Binding-site contacts:
Ligand atom C2 contacts residue GLU188 of chain 1.E at 3.6 Å.
Ligand atom O1 contacts residue LYS186 of chain 1.E at 3.5 Å (salt-bridge).
Ligand atom C1 contacts residue MG1 of chain 1.CA at 2.8 Å.
Ligand atom C1 contacts residue THR244 of chain 1.E at 4.2 Å.
Ligand atom O2 contacts residue ALA209 of chain 1.E at 3.3 Å.
Ligand atom O4 contacts residue MG1 of chain 1.CA at 2.3 Å.
Ligand atom O3 contacts residue GLU188 of chain 1.E at 3.0 Å (salt-bridge).
Ligand atom O4 contacts residue GLU188 of chain 1.E at 3.1 Å (salt-bridge).
Ligand atom O3 contacts residue ASP212 of chain 1.E at 3.9 Å.
Ligand atom O2 contacts residue MG1 of chain 1.CA at 4.1 Å.
Ligand atom C2 contacts residue ALA209 of chain 1.E at 3.6 Å (hydrophobic).
Ligand atom O1 contacts residue MET276 of chain 1.E at 4.3 Å.
Ligand atom O2 contacts residue THR244 of chain 1.E at 2.6 Å (h-bond).
Ligand atom C1 contacts residue GLU188 of chain 1.E at 3.5 Å.
Ligand atom O1 contacts residue MET207 of chain 1.E at 3.9 Å.
Ligand atom O2 contacts residue ARG210 of chain 1.E at 3.5 Å (salt-bridge).
Ligand atom C2 contacts residue ARG210 of chain 1.E at 4.4 Å.
Ligand atom O4 contacts residue ALA209 of chain 1.E at 4.0 Å.
Ligand atom O4 contacts residue GLY211 of chain 1.E at 3.5 Å.
Ligand atom C2 contacts residue MG1 of chain 1.CA at 2.9 Å.
Ligand atom O1 contacts residue THR244 of chain 1.E at 3.8 Å.
Ligand atom O2 contacts residue GLY211 of chain 1.E at 2.9 Å (h-bond).
Ligand atom O3 contacts residue ALA209 of chain 1.E at 4.2 Å.
Ligand atom C2 contacts residue THR244 of chain 1.E at 3.6 Å.
Ligand atom O2 contacts residue ASP212 of chain 1.E at 4.0 Å.
Ligand atom C2 contacts residue ASP212 of chain 1.E at 3.8 Å.
Ligand atom C1 contacts residue ALA209 of chain 1.E at 3.7 Å (hydrophobic).
Ligand atom O4 contacts residue ASP212 of chain 1.E at 2.8 Å (salt-bridge).
Ligand atom O1 contacts residue ALA209 of chain 1.E at 3.8 Å.
Ligand atom O1 contacts residue MG1 of chain 1.CA at 4.0 Å.
Ligand atom O1 contacts residue ARG87 of chain 1.E at 4.2 Å.
Ligand atom O3 contacts residue MG1 of chain 1.CA at 2.0 Å.
Ligand atom C1 contacts residue LYS186 of chain 1.E at 3.5 Å.
Ligand atom O3 contacts residue LYS186 of chain 1.E at 2.8 Å (salt-bridge).
Ligand atom C2 contacts residue GLY211 of chain 1.E at 3.7 Å.

This protein binds this small molecule.
Small molecule (SMILES): O=C([O-])C(=O)[O-]

Sequence of chain 1.E:
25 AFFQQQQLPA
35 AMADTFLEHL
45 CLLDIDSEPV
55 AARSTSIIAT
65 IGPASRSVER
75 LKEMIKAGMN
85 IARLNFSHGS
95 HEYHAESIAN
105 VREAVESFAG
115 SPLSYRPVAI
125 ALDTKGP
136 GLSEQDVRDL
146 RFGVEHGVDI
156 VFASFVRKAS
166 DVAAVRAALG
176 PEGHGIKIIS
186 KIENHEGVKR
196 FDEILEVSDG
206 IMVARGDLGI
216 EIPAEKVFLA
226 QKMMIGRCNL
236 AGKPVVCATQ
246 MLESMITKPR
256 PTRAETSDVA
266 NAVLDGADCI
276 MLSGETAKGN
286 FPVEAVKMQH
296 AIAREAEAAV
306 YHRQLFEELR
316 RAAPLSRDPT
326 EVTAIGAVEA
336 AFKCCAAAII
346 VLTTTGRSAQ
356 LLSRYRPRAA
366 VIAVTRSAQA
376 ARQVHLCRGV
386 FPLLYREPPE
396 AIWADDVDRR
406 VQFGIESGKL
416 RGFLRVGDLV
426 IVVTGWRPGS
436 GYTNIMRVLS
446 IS